Sequence of chain 3.C:
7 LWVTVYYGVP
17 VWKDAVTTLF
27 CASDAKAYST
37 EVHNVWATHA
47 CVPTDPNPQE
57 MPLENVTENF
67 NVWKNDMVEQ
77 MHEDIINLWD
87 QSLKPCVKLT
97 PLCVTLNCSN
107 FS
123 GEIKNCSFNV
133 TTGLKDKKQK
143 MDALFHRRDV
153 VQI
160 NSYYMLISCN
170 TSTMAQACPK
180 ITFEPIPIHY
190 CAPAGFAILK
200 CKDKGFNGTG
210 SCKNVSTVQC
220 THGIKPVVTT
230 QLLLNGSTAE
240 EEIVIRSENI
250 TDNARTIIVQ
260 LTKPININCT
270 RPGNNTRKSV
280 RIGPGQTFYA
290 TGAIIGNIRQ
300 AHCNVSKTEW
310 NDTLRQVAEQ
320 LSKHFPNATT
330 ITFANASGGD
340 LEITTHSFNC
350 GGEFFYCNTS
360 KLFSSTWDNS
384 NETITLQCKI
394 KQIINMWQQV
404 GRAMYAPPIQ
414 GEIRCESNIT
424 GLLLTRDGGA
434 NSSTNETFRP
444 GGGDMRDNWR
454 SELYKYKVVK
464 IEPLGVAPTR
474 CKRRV

This protein binds this small molecule.
Small molecule (SMILES): CC(=O)N[C@@H]1[C@@H](O)[C@H](O)[C@@H](CO)O[C@H]1O

Binding-site contacts:
Ligand atom C5 contacts residue ASP144 of chain 3.C at 3.7 Å.
Ligand atom O7 contacts residue ASN127 of chain 3.C at 3.8 Å.
Ligand atom C8 contacts residue PHE107 of chain 3.C at 3.6 Å (hydrophobic).
Ligand atom C7 contacts residue ASN127 of chain 3.C at 3.5 Å.
Ligand atom C6 contacts residue ASP144 of chain 3.C at 4.2 Å.
Ligand atom C1 contacts residue ASP144 of chain 3.C at 4.2 Å.
Ligand atom C1 contacts residue ASN127 of chain 3.C at 1.4 Å.
Ligand atom O5 contacts residue ASP144 of chain 3.C at 4.2 Å.
Ligand atom C6 contacts residue SER129 of chain 3.C at 4.5 Å.
Ligand atom C2 contacts residue ASN127 of chain 3.C at 2.5 Å.
Ligand atom O7 contacts residue ALA292 of chain 3.C at 3.9 Å.
Ligand atom C5 contacts residue ASN127 of chain 3.C at 3.7 Å.
Ligand atom N2 contacts residue ASN127 of chain 3.C at 2.9 Å (h-bond).
Ligand atom C4 contacts residue ASN127 of chain 3.C at 4.3 Å.
Ligand atom O5 contacts residue ASN127 of chain 3.C at 2.4 Å (h-bond).
Ligand atom C3 contacts residue ASN127 of chain 3.C at 3.8 Å.
Ligand atom C7 contacts residue ALA292 of chain 3.C at 4.4 Å (hydrophobic).
Ligand atom O7 contacts residue ASP144 of chain 3.C at 4.3 Å.
Ligand atom C8 contacts residue ALA292 of chain 3.C at 4.0 Å (hydrophobic).